The protein below binds the small molecule below.
Small molecule (SMILES): O=C(NC/C=C/[C@H]1O[C@@H](n2cnc3c(NCCO)ncnc32)[C@H](O)[C@@H]1O)c1cc(-c2ccc(F)cc2)cc(O)c1O

Binding-site contacts:
Ligand atom O32 contacts residue ASN170 of chain 1.A at 2.8 Å (h-bond).
Ligand atom N5 contacts residue TRP143 of chain 1.A at 3.4 Å.
Ligand atom O30 contacts residue TYR68 of chain 1.A at 3.4 Å.
Ligand atom C11 contacts residue ASN170 of chain 1.A at 3.2 Å.
Ligand atom N20 contacts residue SER119 of chain 1.A at 3.0 Å (h-bond).
Ligand atom N26 contacts residue LYS144 of chain 1.A at 3.3 Å (salt-bridge).
Ligand atom C8 contacts residue TRP143 of chain 1.A at 3.5 Å (hydrophobic).
Ligand atom C21 contacts residue GLY117 of chain 1.A at 3.5 Å.
Ligand atom N38 contacts residue GLN120 of chain 1.A at 3.3 Å (h-bond).
Ligand atom O30 contacts residue GLU90 of chain 1.A at 2.7 Å (salt-bridge).
Ligand atom C37 contacts residue HIS142 of chain 1.A at 3.4 Å.
Ligand atom C27 contacts residue ASP141 of chain 1.A at 3.4 Å.
Ligand atom C14 contacts residue LYS144 of chain 1.A at 3.5 Å.
Ligand atom O31 contacts residue MG1 of chain 1.B at 2.1 Å.
Ligand atom O32 contacts residue ASP169 of chain 1.A at 3.2 Å (salt-bridge).
Ligand atom C6 contacts residue GLU90 of chain 1.A at 3.4 Å.
Ligand atom C18 contacts residue GLU199 of chain 1.A at 3.2 Å.
Ligand atom O32 contacts residue MG1 of chain 1.B at 2.1 Å.
Ligand atom CA contacts residue MET91 of chain 1.A at 3.6 Å (hydrophobic).
Ligand atom C11 contacts residue MG1 of chain 1.B at 2.9 Å.
Ligand atom O25 contacts residue GLU90 of chain 1.A at 2.6 Å (salt-bridge).
Ligand atom O32 contacts residue GLU199 of chain 1.A at 2.5 Å (salt-bridge).
Ligand atom O9 contacts residue GLY66 of chain 1.A at 3.3 Å.
Ligand atom CA contacts residue TRP143 of chain 1.A at 3.2 Å (hydrophobic).
Ligand atom OB contacts residue GLN120 of chain 1.A at 2.8 Å (h-bond).
Ligand atom C2 contacts residue GLU90 of chain 1.A at 3.4 Å.
Ligand atom O31 contacts residue ASP141 of chain 1.A at 2.9 Å (salt-bridge).
Ligand atom C17 contacts residue GLU199 of chain 1.A at 3.0 Å.
Ligand atom C21 contacts residue MET91 of chain 1.A at 3.4 Å (hydrophobic).
Ligand atom O30 contacts residue TYR95 of chain 1.A at 3.4 Å.
Ligand atom C14 contacts residue MET40 of chain 1.A at 3.5 Å (hydrophobic).
Ligand atom C39 contacts residue GLN120 of chain 1.A at 3.4 Å.
Ligand atom C17 contacts residue MG1 of chain 1.B at 2.9 Å.
Ligand atom C17 contacts residue ASN170 of chain 1.A at 3.1 Å.
Ligand atom C18 contacts residue ASN170 of chain 1.A at 3.5 Å.
Ligand atom O31 contacts residue ASN170 of chain 1.A at 2.8 Å (h-bond).
Ligand atom N15 contacts residue MET91 of chain 1.A at 3.1 Å (h-bond).
Ligand atom O31 contacts residue LYS144 of chain 1.A at 2.9 Å (salt-bridge).
Ligand atom C4 contacts residue MET91 of chain 1.A at 3.5 Å (hydrophobic).
Ligand atom N38 contacts residue SER119 of chain 1.A at 2.9 Å (h-bond).

Sequence of chain 1.A:
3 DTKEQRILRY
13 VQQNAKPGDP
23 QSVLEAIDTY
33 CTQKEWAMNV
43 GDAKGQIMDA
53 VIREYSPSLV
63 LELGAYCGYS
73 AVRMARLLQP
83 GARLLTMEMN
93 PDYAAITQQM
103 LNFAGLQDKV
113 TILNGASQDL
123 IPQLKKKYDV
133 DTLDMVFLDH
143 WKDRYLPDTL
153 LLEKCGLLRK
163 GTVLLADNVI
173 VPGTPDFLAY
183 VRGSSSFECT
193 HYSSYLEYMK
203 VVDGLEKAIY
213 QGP